A small-molecule ligand and the protein it binds are described below.
Small molecule (SMILES): O=C1C[C@H](Oc2cc(Cl)cc(OCCNC(=O)c3cc(=O)[nH]c4ccccc34)c2)N1

Sequence of chain 1.B:
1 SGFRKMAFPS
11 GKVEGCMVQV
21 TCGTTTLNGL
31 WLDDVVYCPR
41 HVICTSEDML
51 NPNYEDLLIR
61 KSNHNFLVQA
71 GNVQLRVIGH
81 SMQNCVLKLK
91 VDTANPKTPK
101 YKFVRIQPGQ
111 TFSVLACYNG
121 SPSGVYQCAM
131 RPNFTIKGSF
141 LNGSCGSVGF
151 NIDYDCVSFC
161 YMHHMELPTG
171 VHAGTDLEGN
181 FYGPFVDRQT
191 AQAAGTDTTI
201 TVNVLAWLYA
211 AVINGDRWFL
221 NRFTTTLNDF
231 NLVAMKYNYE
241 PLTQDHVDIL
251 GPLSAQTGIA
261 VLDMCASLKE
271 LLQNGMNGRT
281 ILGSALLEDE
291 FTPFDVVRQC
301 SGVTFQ

Binding-site contacts:
Ligand atom N2 contacts residue GLN192 of chain 1.A at 3.6 Å.
Ligand atom C16 contacts residue GLN189 of chain 1.A at 3.5 Å.
Ligand atom C8 contacts residue GLU166 of chain 1.A at 3.6 Å.
Ligand atom N contacts residue DMS1 of chain 1.F at 3.1 Å (h-bond).
Ligand atom C7 contacts residue DMS1 of chain 1.F at 3.5 Å.
Ligand atom N1 contacts residue GLU166 of chain 1.A at 2.9 Å (salt-bridge).
Ligand atom O2 contacts residue SER144 of chain 1.A at 3.6 Å (h-bond).
Ligand atom C6 contacts residue DMS1 of chain 1.F at 3.4 Å.
Ligand atom C13 contacts residue ASN142 of chain 1.A at 3.5 Å.
Ligand atom C9 contacts residue LEU141 of chain 1.A at 3.5 Å (hydrophobic).
Ligand atom C15 contacts residue GLN189 of chain 1.A at 3.4 Å.
Ligand atom C3 contacts residue HIS41 of chain 1.A at 3.6 Å.
Ligand atom C20 contacts residue ARG188 of chain 1.A at 3.5 Å.
Ligand atom O2 contacts residue GLU166 of chain 1.A at 3.5 Å.
Ligand atom C4 contacts residue CYS145 of chain 1.A at 3.7 Å (hydrophobic).
Ligand atom C7 contacts residue SER144 of chain 1.A at 3.6 Å.
Ligand atom O3 contacts residue ARG188 of chain 1.A at 3.5 Å (salt-bridge).
Ligand atom O1 contacts residue ASN142 of chain 1.A at 3.1 Å (h-bond).
Ligand atom N1 contacts residue PHE140 of chain 1.A at 3.3 Å (h-bond).
Ligand atom O4 contacts residue PRO168 of chain 1.A at 3.2 Å.
Ligand atom O2 contacts residue PHE140 of chain 1.A at 3.2 Å.
Ligand atom C17 contacts residue ARG188 of chain 1.A at 3.3 Å.
Ligand atom O1 contacts residue GLY143 of chain 1.A at 3.1 Å (h-bond).
Ligand atom C contacts residue MET49 of chain 1.A at 3.5 Å (hydrophobic).
Ligand atom C8 contacts residue HIS163 of chain 1.A at 3.6 Å.
Ligand atom C14 contacts residue ASN142 of chain 1.A at 3.6 Å.
Ligand atom N contacts residue CYS145 of chain 1.A at 3.6 Å.
Ligand atom C15 contacts residue DMS1 of chain 1.F at 3.6 Å.
Ligand atom O contacts residue DMS1 of chain 1.F at 3.3 Å (h-bond).
Ligand atom CL contacts residue ASP187 of chain 1.A at 3.1 Å.
Ligand atom CL contacts residue HIS41 of chain 1.A at 3.3 Å.
Ligand atom C20 contacts residue MET165 of chain 1.A at 3.6 Å (hydrophobic).
Ligand atom C8 contacts residue SER144 of chain 1.A at 3.6 Å.
Ligand atom O2 contacts residue HIS172 of chain 1.A at 3.3 Å.
Ligand atom C18 contacts residue GLU166 of chain 1.A at 3.3 Å.
Ligand atom O3 contacts residue GLN189 of chain 1.A at 3.0 Å (h-bond).
Ligand atom O4 contacts residue GLN192 of chain 1.A at 3.6 Å.
Ligand atom O2 contacts residue HIS163 of chain 1.A at 2.7 Å (h-bond).
Ligand atom N2 contacts residue ARG188 of chain 1.A at 3.5 Å (salt-bridge).
Ligand atom N2 contacts residue THR190 of chain 1.A at 3.1 Å (h-bond).

Sequence of chain 1.A:
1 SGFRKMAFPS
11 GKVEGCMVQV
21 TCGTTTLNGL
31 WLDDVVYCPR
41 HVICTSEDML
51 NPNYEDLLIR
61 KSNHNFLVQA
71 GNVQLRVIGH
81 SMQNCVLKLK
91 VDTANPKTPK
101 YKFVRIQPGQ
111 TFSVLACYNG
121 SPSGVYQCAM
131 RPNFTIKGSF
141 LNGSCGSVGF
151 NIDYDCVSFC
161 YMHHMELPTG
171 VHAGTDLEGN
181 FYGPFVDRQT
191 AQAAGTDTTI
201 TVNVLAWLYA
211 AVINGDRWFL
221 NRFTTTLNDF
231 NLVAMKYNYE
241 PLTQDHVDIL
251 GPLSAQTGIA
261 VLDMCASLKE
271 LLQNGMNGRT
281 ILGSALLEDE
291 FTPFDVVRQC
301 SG